This small molecule binds to this protein.
Small molecule (SMILES): CC(=O)N[C@@H]1[C@@H](O)[C@H](O)[C@@H](CO)O[C@H]1O

Sequence of chain 24.C:
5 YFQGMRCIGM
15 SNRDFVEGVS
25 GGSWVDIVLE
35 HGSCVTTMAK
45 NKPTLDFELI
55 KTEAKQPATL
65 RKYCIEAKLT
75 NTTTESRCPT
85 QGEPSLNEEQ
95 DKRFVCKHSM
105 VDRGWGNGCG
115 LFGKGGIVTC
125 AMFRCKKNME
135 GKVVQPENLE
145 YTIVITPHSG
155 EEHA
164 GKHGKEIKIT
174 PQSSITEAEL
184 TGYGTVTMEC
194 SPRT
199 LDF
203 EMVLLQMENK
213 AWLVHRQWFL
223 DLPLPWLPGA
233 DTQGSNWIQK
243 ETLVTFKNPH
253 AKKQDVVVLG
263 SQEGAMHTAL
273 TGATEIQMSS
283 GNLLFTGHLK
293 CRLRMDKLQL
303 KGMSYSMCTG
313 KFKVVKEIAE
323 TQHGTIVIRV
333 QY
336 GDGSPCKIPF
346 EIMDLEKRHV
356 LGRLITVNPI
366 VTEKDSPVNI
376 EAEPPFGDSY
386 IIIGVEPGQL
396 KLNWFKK

Binding-site contacts:
Ligand atom C6 contacts residue CYS45 of chain 24.D at 4.4 Å (hydrophobic).
Ligand atom C4 contacts residue ASN75 of chain 24.C at 4.0 Å.
Ligand atom C6 contacts residue NAG1 of chain 24.T at 3.4 Å.
Ligand atom O6 contacts residue ASN75 of chain 24.C at 3.8 Å.
Ligand atom C6 contacts residue THR48 of chain 24.D at 4.4 Å.
Ligand atom O6 contacts residue NAG1 of chain 24.T at 4.1 Å.
Ligand atom O5 contacts residue ASN75 of chain 24.C at 2.1 Å (h-bond).
Ligand atom C5 contacts residue ASN75 of chain 24.C at 3.2 Å.
Ligand atom C8 contacts residue MET126 of chain 24.C at 3.7 Å (hydrophobic).
Ligand atom C1 contacts residue ASN75 of chain 24.C at 1.3 Å.
Ligand atom C6 contacts residue ASN75 of chain 24.C at 3.8 Å.
Ligand atom N2 contacts residue ASN75 of chain 24.C at 3.0 Å (h-bond).
Ligand atom O3 contacts residue NAG1 of chain 24.T at 2.4 Å (h-bond).
Ligand atom C3 contacts residue NAG1 of chain 24.T at 3.3 Å.
Ligand atom O4 contacts residue NAG1 of chain 24.T at 1.6 Å.
Ligand atom O7 contacts residue MET126 of chain 24.C at 3.1 Å.
Ligand atom O7 contacts residue ASN75 of chain 24.C at 3.2 Å (h-bond).
Ligand atom O6 contacts residue CYS45 of chain 24.D at 3.4 Å (h-bond).
Ligand atom C7 contacts residue MET126 of chain 24.C at 3.8 Å (hydrophobic).
Ligand atom C8 contacts residue ASN75 of chain 24.C at 3.0 Å.
Ligand atom O6 contacts residue GLU46 of chain 24.D at 3.8 Å.
Ligand atom C7 contacts residue ASN75 of chain 24.C at 2.8 Å.
Ligand atom C8 contacts residue PHE98 of chain 24.C at 3.6 Å (hydrophobic).
Ligand atom C5 contacts residue NAG1 of chain 24.T at 3.7 Å.
Ligand atom C2 contacts residue NAG1 of chain 24.T at 4.1 Å.
Ligand atom O6 contacts residue THR48 of chain 24.D at 4.0 Å.
Ligand atom C4 contacts residue NAG1 of chain 24.T at 2.9 Å.
Ligand atom C2 contacts residue ASN75 of chain 24.C at 2.6 Å.
Ligand atom C3 contacts residue ASN75 of chain 24.C at 3.5 Å.
Ligand atom O5 contacts residue THR48 of chain 24.D at 4.0 Å.

Sequence of chain 24.D:
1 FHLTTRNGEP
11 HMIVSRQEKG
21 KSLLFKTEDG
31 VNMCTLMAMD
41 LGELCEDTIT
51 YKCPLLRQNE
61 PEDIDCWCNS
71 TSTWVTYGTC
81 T